Binding-site contacts:
Ligand atom C5 contacts residue ASN53 of chain 1.E at 3.1 Å.
Ligand atom C6 contacts residue ASN53 of chain 1.E at 3.1 Å.
Ligand atom C7 contacts residue ILE274 of chain 1.E at 3.9 Å (hydrophobic).
Ligand atom C2 contacts residue ASP275 of chain 1.E at 4.2 Å.
Ligand atom C2 contacts residue ILE276 of chain 1.E at 4.0 Å (hydrophobic).
Ligand atom O3 contacts residue ASN53 of chain 1.E at 3.6 Å.
Ligand atom C7 contacts residue ASN53 of chain 1.E at 4.4 Å.
Ligand atom N2 contacts residue ILE274 of chain 1.E at 3.7 Å.
Ligand atom C8 contacts residue ILE274 of chain 1.E at 3.2 Å (hydrophobic).
Ligand atom C3 contacts residue ILE276 of chain 1.E at 4.3 Å (hydrophobic).
Ligand atom O6 contacts residue ASN54 of chain 1.E at 4.2 Å.
Ligand atom C1 contacts residue ASN53 of chain 1.E at 1.4 Å.
Ligand atom N2 contacts residue ASP275 of chain 1.E at 3.8 Å.
Ligand atom O3 contacts residue ILE276 of chain 1.E at 3.2 Å.
Ligand atom O6 contacts residue ASN53 of chain 1.E at 3.1 Å (h-bond).
Ligand atom N2 contacts residue ILE276 of chain 1.E at 4.3 Å.
Ligand atom C2 contacts residue ASN53 of chain 1.E at 2.2 Å.
Ligand atom O5 contacts residue ASN53 of chain 1.E at 2.4 Å (h-bond).
Ligand atom N2 contacts residue ASN53 of chain 1.E at 3.4 Å (h-bond).
Ligand atom C3 contacts residue ASN53 of chain 1.E at 3.2 Å.
Ligand atom C4 contacts residue ASN53 of chain 1.E at 3.7 Å.

Sequence of chain 1.E:
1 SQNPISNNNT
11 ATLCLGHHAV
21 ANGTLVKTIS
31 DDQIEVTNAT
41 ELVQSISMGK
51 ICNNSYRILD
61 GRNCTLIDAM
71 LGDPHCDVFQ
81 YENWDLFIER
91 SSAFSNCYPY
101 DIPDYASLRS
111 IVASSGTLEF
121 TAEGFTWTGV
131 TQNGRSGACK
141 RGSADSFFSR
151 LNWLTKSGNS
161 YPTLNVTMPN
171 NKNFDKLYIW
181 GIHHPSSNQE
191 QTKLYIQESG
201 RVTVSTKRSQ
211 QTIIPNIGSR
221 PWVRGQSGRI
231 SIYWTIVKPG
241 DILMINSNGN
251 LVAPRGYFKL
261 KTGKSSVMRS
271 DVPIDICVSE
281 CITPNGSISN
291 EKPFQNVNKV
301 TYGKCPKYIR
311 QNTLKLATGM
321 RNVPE

A small-molecule ligand and the protein it binds are described below.
Small molecule (SMILES): CC(=O)N[C@H]1[C@H](O[C@H]2[C@H](O)[C@@H](NC(C)=O)CO[C@@H]2CO)O[C@H](CO)[C@@H](O)[C@@H]1O